This protein binds this small molecule.
Small molecule (SMILES): Nc1ncnc2c1nc(NCc1ccccc1Cl)n2[C@@H]1O[C@H](CO)[C@@H](O)[C@H]1O

Binding-site contacts:
Ligand atom C3 contacts residue SER355 of chain 1.A at 3.8 Å.
Ligand atom N4 contacts residue ARG287 of chain 1.A at 3.5 Å (salt-bridge).
Ligand atom C6 contacts residue GLY354 of chain 1.A at 3.5 Å.
Ligand atom C contacts residue SER355 of chain 1.A at 3.7 Å.
Ligand atom O1 contacts residue ASP381 of chain 1.A at 2.5 Å (salt-bridge).
Ligand atom O2 contacts residue GLY217 of chain 1.A at 3.5 Å.
Ligand atom O contacts residue GLY354 of chain 1.A at 3.4 Å.
Ligand atom C6 contacts residue ARG287 of chain 1.A at 3.7 Å.
Ligand atom O3 contacts residue GLU283 of chain 1.A at 2.5 Å (salt-bridge).
Ligand atom C1 contacts residue GLU283 of chain 1.A at 3.3 Å.
Ligand atom C3 contacts residue GLY217 of chain 1.A at 3.8 Å.
Ligand atom C7 contacts residue SER290 of chain 1.A at 3.8 Å.
Ligand atom O2 contacts residue GLY245 of chain 1.A at 3.3 Å.
Ligand atom O2 contacts residue LYS286 of chain 1.A at 3.5 Å (salt-bridge).
Ligand atom N4 contacts residue ARG357 of chain 1.A at 3.5 Å.
Ligand atom N1 contacts residue GLY354 of chain 1.A at 3.8 Å.
Ligand atom C11 contacts residue ASP381 of chain 1.A at 3.6 Å.
Ligand atom C4 contacts residue ASP381 of chain 1.A at 3.4 Å.
Ligand atom C12 contacts residue ARG287 of chain 1.A at 3.8 Å.
Ligand atom C13 contacts residue ARG287 of chain 1.A at 3.3 Å.
Ligand atom N1 contacts residue ARG357 of chain 1.A at 3.4 Å (salt-bridge).
Ligand atom N contacts residue GLY354 of chain 1.A at 3.5 Å.
Ligand atom C1 contacts residue LYS286 of chain 1.A at 3.8 Å.
Ligand atom N5 contacts residue GLY354 of chain 1.A at 3.6 Å.
Ligand atom C7 contacts residue ARG287 of chain 1.A at 3.6 Å.
Ligand atom C10 contacts residue ASP381 of chain 1.A at 3.1 Å.
Ligand atom C7 contacts residue ARG357 of chain 1.A at 3.8 Å.
Ligand atom C9 contacts residue GLY354 of chain 1.A at 3.2 Å.
Ligand atom C8 contacts residue SER290 of chain 1.A at 3.4 Å.
Ligand atom C10 contacts residue ARG357 of chain 1.A at 3.5 Å.
Ligand atom N3 contacts residue GLY354 of chain 1.A at 3.5 Å (h-bond).
Ligand atom N1 contacts residue ARG287 of chain 1.A at 3.7 Å.
Ligand atom N2 contacts residue SER290 of chain 1.A at 2.8 Å (h-bond).
Ligand atom N3 contacts residue SER355 of chain 1.A at 3.8 Å.
Ligand atom O contacts residue SER355 of chain 1.A at 3.4 Å (h-bond).
Ligand atom N5 contacts residue ASP381 of chain 1.A at 3.3 Å (salt-bridge).
Ligand atom O3 contacts residue LYS286 of chain 1.A at 2.7 Å (salt-bridge).
Ligand atom N2 contacts residue ARG287 of chain 1.A at 3.6 Å.
Ligand atom C5 contacts residue GLY354 of chain 1.A at 3.7 Å.
Ligand atom C8 contacts residue ILE358 of chain 1.A at 3.7 Å (hydrophobic).

Sequence of chain 1.A:
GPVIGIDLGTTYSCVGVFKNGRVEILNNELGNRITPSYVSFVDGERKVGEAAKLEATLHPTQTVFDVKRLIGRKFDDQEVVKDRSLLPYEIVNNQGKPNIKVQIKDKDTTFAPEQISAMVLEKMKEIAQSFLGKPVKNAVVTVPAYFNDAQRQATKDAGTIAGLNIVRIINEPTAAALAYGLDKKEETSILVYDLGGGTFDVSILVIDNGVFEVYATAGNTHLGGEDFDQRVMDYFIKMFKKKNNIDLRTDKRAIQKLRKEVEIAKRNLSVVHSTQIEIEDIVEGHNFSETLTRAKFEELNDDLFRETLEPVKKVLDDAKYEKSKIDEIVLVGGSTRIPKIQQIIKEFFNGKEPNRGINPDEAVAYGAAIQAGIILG